The small molecule below binds the protein below.
Small molecule (SMILES): CC(=O)N[C@@H]1[C@@H](O)[C@H](O)[C@@H](CO)O[C@H]1O

Binding-site contacts:
Ligand atom C5 contacts residue PHE122 of chain 1.B at 4.5 Å (hydrophobic).
Ligand atom C2 contacts residue ARG170 of chain 1.B at 4.2 Å.
Ligand atom C3 contacts residue ASN127 of chain 1.B at 3.9 Å.
Ligand atom O6 contacts residue LYS172 of chain 1.B at 4.1 Å.
Ligand atom C1 contacts residue ASN127 of chain 1.B at 1.5 Å.
Ligand atom N2 contacts residue ASN127 of chain 1.B at 3.4 Å (h-bond).
Ligand atom C4 contacts residue ASN127 of chain 1.B at 4.1 Å.
Ligand atom O5 contacts residue ARG170 of chain 1.B at 3.6 Å.
Ligand atom C2 contacts residue ASN127 of chain 1.B at 2.6 Å.
Ligand atom O6 contacts residue PHE122 of chain 1.B at 3.8 Å.
Ligand atom C1 contacts residue PHE122 of chain 1.B at 4.1 Å (hydrophobic).
Ligand atom C5 contacts residue ARG170 of chain 1.B at 4.2 Å.
Ligand atom O5 contacts residue ASN127 of chain 1.B at 2.2 Å (h-bond).
Ligand atom C5 contacts residue ASN127 of chain 1.B at 3.6 Å.
Ligand atom C7 contacts residue ASN127 of chain 1.B at 4.0 Å.
Ligand atom C6 contacts residue ASN127 of chain 1.B at 4.4 Å.
Ligand atom O7 contacts residue ASN127 of chain 1.B at 4.0 Å.
Ligand atom O5 contacts residue PHE122 of chain 1.B at 3.7 Å.
Ligand atom O7 contacts residue ILE168 of chain 1.B at 3.8 Å.
Ligand atom O7 contacts residue ARG170 of chain 1.B at 4.4 Å.
Ligand atom C4 contacts residue ARG170 of chain 1.B at 4.2 Å.
Ligand atom C1 contacts residue ARG170 of chain 1.B at 4.1 Å.
Ligand atom C6 contacts residue ARG170 of chain 1.B at 4.0 Å.

Sequence of chain 1.B:
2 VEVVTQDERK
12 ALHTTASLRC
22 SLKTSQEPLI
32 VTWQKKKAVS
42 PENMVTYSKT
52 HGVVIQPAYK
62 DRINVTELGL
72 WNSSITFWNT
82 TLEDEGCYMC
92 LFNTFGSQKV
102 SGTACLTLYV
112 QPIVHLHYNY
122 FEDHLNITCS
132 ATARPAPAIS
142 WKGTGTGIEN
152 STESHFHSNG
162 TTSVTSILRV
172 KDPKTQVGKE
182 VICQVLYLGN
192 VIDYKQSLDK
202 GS